Binding-site contacts:
Ligand atom N1 contacts residue LYS27 of chain 1.A at 2.8 Å (salt-bridge).
Ligand atom S1 contacts residue LYS135 of chain 1.A at 3.3 Å (salt-bridge).
Ligand atom N10 contacts residue TRP75 of chain 1.A at 3.5 Å.
Ligand atom C24 contacts residue TRP75 of chain 1.A at 3.4 Å (hydrophobic).
Ligand atom O1 contacts residue TRP29 of chain 1.A at 3.1 Å.
Ligand atom N7 contacts residue TRP29 of chain 1.A at 3.4 Å.
Ligand atom O9 contacts residue LYS132 of chain 1.A at 3.2 Å (salt-bridge).
Ligand atom N6 contacts residue TRP29 of chain 1.A at 3.5 Å (h-bond).
Ligand atom O1 contacts residue ASN32 of chain 1.A at 2.9 Å (h-bond).
Ligand atom C1 contacts residue ASN32 of chain 1.A at 3.6 Å.
Ligand atom O7 contacts residue ARG130 of chain 1.A at 3.2 Å (salt-bridge).
Ligand atom C5 contacts residue ASN23 of chain 1.A at 3.5 Å.
Ligand atom O6 contacts residue ARG130 of chain 1.A at 3.0 Å (salt-bridge).
Ligand atom S1 contacts residue ARG130 of chain 1.A at 3.4 Å (salt-bridge).
Ligand atom C23 contacts residue GLU76 of chain 1.A at 3.5 Å.
Ligand atom C24 contacts residue TRP29 of chain 1.A at 3.5 Å (hydrophobic).
Ligand atom N10 contacts residue GLU76 of chain 1.A at 3.0 Å (salt-bridge).
Ligand atom O9 contacts residue LYS135 of chain 1.A at 3.3 Å (salt-bridge).
Ligand atom O14 contacts residue TRP29 of chain 1.A at 3.4 Å.
Ligand atom O17 contacts residue TRP29 of chain 1.A at 3.7 Å.
Ligand atom O12 contacts residue LYS179 of chain 1.A at 3.2 Å (salt-bridge).
Ligand atom N4 contacts residue ASN23 of chain 1.A at 3.5 Å (h-bond).
Ligand atom C23 contacts residue TRP29 of chain 1.A at 3.7 Å (hydrophobic).
Ligand atom C21 contacts residue TRP29 of chain 1.A at 3.5 Å (hydrophobic).
Ligand atom O17 contacts residue MET74 of chain 1.A at 3.2 Å.
Ligand atom C2 contacts residue LYS27 of chain 1.A at 3.3 Å.
Ligand atom N1 contacts residue ASP24 of chain 1.A at 3.7 Å.
Ligand atom C22 contacts residue TRP29 of chain 1.A at 3.5 Å (hydrophobic).
Ligand atom N8 contacts residue TRP29 of chain 1.A at 3.6 Å.
Ligand atom O1 contacts residue PHE21 of chain 1.A at 3.2 Å.
Ligand atom O11 contacts residue LYS179 of chain 1.A at 3.2 Å (salt-bridge).
Ligand atom N9 contacts residue GLU76 of chain 1.A at 2.8 Å (salt-bridge).
Ligand atom N1 contacts residue ASN32 of chain 1.A at 3.6 Å.
Ligand atom N2 contacts residue LYS25 of chain 1.A at 3.4 Å (salt-bridge).
Ligand atom N7 contacts residue TRP75 of chain 1.A at 3.7 Å.
Ligand atom N10 contacts residue TRP29 of chain 1.A at 3.6 Å.
Ligand atom N2 contacts residue LYS27 of chain 1.A at 2.9 Å (salt-bridge).
Ligand atom C19 contacts residue TRP29 of chain 1.A at 3.5 Å (hydrophobic).
Ligand atom O17 contacts residue TRP75 of chain 1.A at 2.7 Å (h-bond).
Ligand atom C18 contacts residue TRP29 of chain 1.A at 3.4 Å (hydrophobic).

This small molecule binds to this protein.
Small molecule (SMILES): C[n+]1cn([C@@H]2O[C@H](COP(=O)(O)O[P](=O)(S)OP(=O)(O)OC[C@H]3O[C@@H](n4cnc5c(=O)nc(N)[nH]c54)[C@H](O)[C@@H]3O)[C@H]3OC(C)(C)O[C@H]32)c2nc(N)[nH]c(=O)c21

Sequence of chain 1.A:
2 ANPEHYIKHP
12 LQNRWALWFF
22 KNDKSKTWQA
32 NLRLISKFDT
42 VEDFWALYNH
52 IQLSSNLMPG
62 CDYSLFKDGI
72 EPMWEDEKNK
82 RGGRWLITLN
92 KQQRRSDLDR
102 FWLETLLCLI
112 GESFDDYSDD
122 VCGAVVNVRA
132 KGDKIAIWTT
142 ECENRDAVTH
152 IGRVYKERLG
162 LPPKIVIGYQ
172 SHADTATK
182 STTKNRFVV